A protein and the small-molecule ligand that binds it are described below.
Small molecule (SMILES): CC1=NC(=O)CC=C1

Binding-site contacts:
Ligand atom C06 contacts residue ASN37 of chain 1.B at 4.4 Å.
Ligand atom O05 contacts residue LEU113 of chain 1.B at 4.0 Å.
Ligand atom O05 contacts residue LYS35 of chain 1.B at 4.4 Å.
Ligand atom N03 contacts residue TRP51 of chain 1.B at 3.5 Å.
Ligand atom C08 contacts residue TRP51 of chain 1.B at 4.1 Å (hydrophobic).
Ligand atom C08 contacts residue ASN41 of chain 1.B at 3.5 Å.
Ligand atom C07 contacts residue LEU104 of chain 1.B at 4.1 Å (hydrophobic).
Ligand atom O05 contacts residue TRP51 of chain 1.B at 4.4 Å.
Ligand atom O05 contacts residue SER52 of chain 1.B at 3.7 Å.
Ligand atom C06 contacts residue TRP51 of chain 1.B at 4.4 Å (hydrophobic).
Ligand atom C02 contacts residue SER52 of chain 1.B at 3.4 Å.
Ligand atom C07 contacts residue ASN37 of chain 1.B at 3.2 Å.
Ligand atom C06 contacts residue LYS35 of chain 1.B at 4.0 Å.
Ligand atom C04 contacts residue LEU113 of chain 1.B at 3.9 Å (hydrophobic).
Ligand atom C01 contacts residue TRP102 of chain 1.B at 3.2 Å (hydrophobic).
Ligand atom C04 contacts residue MET108 of chain 1.B at 4.4 Å (hydrophobic).
Ligand atom C02 contacts residue LEU113 of chain 1.B at 4.0 Å (hydrophobic).
Ligand atom C08 contacts residue ASN37 of chain 1.B at 3.6 Å.
Ligand atom C04 contacts residue THR53 of chain 1.B at 4.4 Å.
Ligand atom O05 contacts residue LEU54 of chain 1.B at 4.0 Å.
Ligand atom C01 contacts residue SER52 of chain 1.B at 3.3 Å.
Ligand atom N03 contacts residue LEU113 of chain 1.B at 3.5 Å.
Ligand atom C04 contacts residue LYS35 of chain 1.B at 4.3 Å.
Ligand atom C08 contacts residue LEU104 of chain 1.B at 3.5 Å (hydrophobic).
Ligand atom C04 contacts residue TRP51 of chain 1.B at 3.9 Å (hydrophobic).
Ligand atom C01 contacts residue LEU104 of chain 1.B at 4.3 Å (hydrophobic).
Ligand atom O05 contacts residue ASP150 of chain 1.B at 3.8 Å.
Ligand atom C02 contacts residue LEU104 of chain 1.B at 4.1 Å (hydrophobic).
Ligand atom C04 contacts residue SER52 of chain 1.B at 3.7 Å.
Ligand atom O05 contacts residue THR53 of chain 1.B at 3.6 Å.
Ligand atom C06 contacts residue MET108 of chain 1.B at 3.9 Å (hydrophobic).
Ligand atom C02 contacts residue TRP51 of chain 1.B at 3.6 Å (hydrophobic).
Ligand atom C01 contacts residue TRP51 of chain 1.B at 3.8 Å (hydrophobic).
Ligand atom C07 contacts residue PRO105 of chain 1.B at 4.1 Å (hydrophobic).
Ligand atom C01 contacts residue LEU113 of chain 1.B at 4.3 Å (hydrophobic).
Ligand atom N03 contacts residue SER52 of chain 1.B at 2.7 Å (h-bond).
Ligand atom N03 contacts residue THR53 of chain 1.B at 4.2 Å.
Ligand atom C07 contacts residue ASN41 of chain 1.B at 4.1 Å.
Ligand atom C07 contacts residue MET108 of chain 1.B at 4.3 Å (hydrophobic).

Sequence of chain 1.B:
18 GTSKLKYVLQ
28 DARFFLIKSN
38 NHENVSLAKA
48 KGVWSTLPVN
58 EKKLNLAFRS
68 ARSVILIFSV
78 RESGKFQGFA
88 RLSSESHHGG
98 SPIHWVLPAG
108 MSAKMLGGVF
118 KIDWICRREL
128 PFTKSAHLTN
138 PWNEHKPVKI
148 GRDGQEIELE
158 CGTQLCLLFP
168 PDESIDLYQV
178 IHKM